A small-molecule ligand and the protein it binds are described below.
Small molecule (SMILES): CC(=O)N[C@@H]1[C@@H](O)[C@H](O)[C@@H](CO)O[C@H]1O

Sequence of chain 1.A:
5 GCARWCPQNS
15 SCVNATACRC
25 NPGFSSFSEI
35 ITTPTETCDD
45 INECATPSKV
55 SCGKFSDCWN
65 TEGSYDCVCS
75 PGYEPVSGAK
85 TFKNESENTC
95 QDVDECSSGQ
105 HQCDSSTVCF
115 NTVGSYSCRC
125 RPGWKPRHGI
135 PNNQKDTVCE

Binding-site contacts:
Ligand atom C2 contacts residue ASN18 of chain 1.A at 2.6 Å.
Ligand atom N2 contacts residue ASN18 of chain 1.A at 2.9 Å (h-bond).
Ligand atom C1 contacts residue THR20 of chain 1.A at 4.3 Å.
Ligand atom O7 contacts residue ILE34 of chain 1.A at 3.7 Å.
Ligand atom C5 contacts residue ASN18 of chain 1.A at 3.7 Å.
Ligand atom N2 contacts residue THR20 of chain 1.A at 4.4 Å.
Ligand atom O5 contacts residue ASN18 of chain 1.A at 2.5 Å (h-bond).
Ligand atom C1 contacts residue ASN18 of chain 1.A at 1.5 Å.
Ligand atom C7 contacts residue ASN18 of chain 1.A at 3.9 Å.
Ligand atom C4 contacts residue ASN18 of chain 1.A at 4.3 Å.
Ligand atom O6 contacts residue ASN18 of chain 1.A at 4.2 Å.
Ligand atom C3 contacts residue ASN18 of chain 1.A at 3.8 Å.
Ligand atom C7 contacts residue ILE34 of chain 1.A at 4.5 Å (hydrophobic).
Ligand atom N2 contacts residue ILE34 of chain 1.A at 4.5 Å.
Ligand atom C7 contacts residue THR20 of chain 1.A at 4.5 Å.